Binding-site contacts:
Ligand atom S1 contacts residue THR197 of chain 1.A at 3.9 Å.
Ligand atom O2 contacts residue VAL141 of chain 1.A at 3.9 Å.
Ligand atom C9 contacts residue GOL1 of chain 1.F at 3.8 Å.
Ligand atom C13 contacts residue PHE129 of chain 1.A at 3.7 Å (hydrophobic).
Ligand atom C14 contacts residue VAL133 of chain 1.A at 4.0 Å (hydrophobic).
Ligand atom C4 contacts residue LEU196 of chain 1.A at 3.7 Å (hydrophobic).
Ligand atom O2 contacts residue TRP207 of chain 1.A at 4.0 Å.
Ligand atom C2 contacts residue LEU196 of chain 1.A at 3.8 Å (hydrophobic).
Ligand atom S1 contacts residue HIS93 of chain 1.A at 3.9 Å.
Ligand atom C8 contacts residue GOL1 of chain 1.F at 3.7 Å.
Ligand atom C5 contacts residue LEU196 of chain 1.A at 4.0 Å (hydrophobic).
Ligand atom C5 contacts residue GOL1 of chain 1.F at 3.8 Å.
Ligand atom N1 contacts residue HIS93 of chain 1.A at 3.4 Å (h-bond).
Ligand atom C9 contacts residue THR198 of chain 1.A at 3.6 Å.
Ligand atom O1 contacts residue TRP207 of chain 1.A at 3.6 Å.
Ligand atom C4 contacts residue VAL120 of chain 1.A at 3.8 Å (hydrophobic).
Ligand atom C2 contacts residue HIS93 of chain 1.A at 4.0 Å.
Ligand atom O2 contacts residue HIS93 of chain 1.A at 3.3 Å.
Ligand atom C6 contacts residue LEU196 of chain 1.A at 3.9 Å (hydrophobic).
Ligand atom N1 contacts residue ZN1 of chain 1.B at 2.1 Å.
Ligand atom N1 contacts residue HIS118 of chain 1.A at 3.6 Å.
Ligand atom O1 contacts residue THR197 of chain 1.A at 2.9 Å (h-bond).
Ligand atom O2 contacts residue HIS118 of chain 1.A at 3.2 Å (h-bond).
Ligand atom C7 contacts residue PHE129 of chain 1.A at 3.8 Å (hydrophobic).
Ligand atom C3 contacts residue LEU196 of chain 1.A at 3.6 Å (hydrophobic).
Ligand atom C14 contacts residue LEU202 of chain 1.A at 3.5 Å (hydrophobic).
Ligand atom O1 contacts residue LEU196 of chain 1.A at 3.2 Å.
Ligand atom C5 contacts residue THR198 of chain 1.A at 4.0 Å.
Ligand atom O1 contacts residue SER195 of chain 1.A at 4.0 Å.
Ligand atom S1 contacts residue ZN1 of chain 1.B at 3.0 Å.
Ligand atom O1 contacts residue ZN1 of chain 1.B at 4.1 Å.
Ligand atom C3 contacts residue VAL120 of chain 1.A at 3.6 Å (hydrophobic).
Ligand atom C1 contacts residue LEU196 of chain 1.A at 4.0 Å (hydrophobic).
Ligand atom N1 contacts residue HIS95 of chain 1.A at 3.5 Å (h-bond).
Ligand atom N1 contacts residue THR197 of chain 1.A at 2.8 Å (h-bond).
Ligand atom C1 contacts residue GOL1 of chain 1.F at 4.0 Å.
Ligand atom O2 contacts residue ZN1 of chain 1.B at 2.8 Å.
Ligand atom S1 contacts residue HIS118 of chain 1.A at 4.0 Å.
Ligand atom C1 contacts residue THR198 of chain 1.A at 3.8 Å.
Ligand atom C14 contacts residue PRO200 of chain 1.A at 3.8 Å (hydrophobic).

This small molecule binds to this protein.
Small molecule (SMILES): CCCC(CCC)C(=O)N[C@@H]1Cc2ccc(S(N)(=O)=O)cc2C1

Sequence of chain 1.A:
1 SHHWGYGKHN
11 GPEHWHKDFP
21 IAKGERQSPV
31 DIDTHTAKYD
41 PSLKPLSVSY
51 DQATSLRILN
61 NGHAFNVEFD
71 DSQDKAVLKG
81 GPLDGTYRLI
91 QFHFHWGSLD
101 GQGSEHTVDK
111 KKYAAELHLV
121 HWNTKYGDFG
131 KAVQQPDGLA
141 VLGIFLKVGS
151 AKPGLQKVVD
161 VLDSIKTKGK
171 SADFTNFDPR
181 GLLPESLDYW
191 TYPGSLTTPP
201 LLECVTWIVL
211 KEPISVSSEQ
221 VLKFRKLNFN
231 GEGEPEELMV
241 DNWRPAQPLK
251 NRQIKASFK